Sequence of chain 1.B:
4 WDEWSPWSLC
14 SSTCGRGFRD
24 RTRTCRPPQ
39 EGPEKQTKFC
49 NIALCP

The small molecule below binds the protein below.
Small molecule (SMILES): C[C@@H]1OC[C@@H](O)[C@H](O[C@@H]2O[C@H](CO)[C@@H](O)[C@H](O)[C@H]2O)[C@@H]1O

Binding-site contacts:
Ligand atom C6 contacts residue THR16 of chain 1.B at 4.0 Å.
Ligand atom C6 contacts residue CYS17 of chain 1.B at 4.4 Å (hydrophobic).
Ligand atom C4 contacts residue THR16 of chain 1.B at 3.4 Å.
Ligand atom O4 contacts residue THR16 of chain 1.B at 4.3 Å.
Ligand atom C5 contacts residue CYS53 of chain 1.B at 4.2 Å (hydrophobic).
Ligand atom C6 contacts residue CYS17 of chain 1.B at 4.2 Å (hydrophobic).
Ligand atom C2 contacts residue THR16 of chain 1.B at 2.3 Å.
Ligand atom O6 contacts residue CYS17 of chain 1.B at 3.2 Å (h-bond).
Ligand atom O5 contacts residue THR16 of chain 1.B at 2.2 Å (h-bond).
Ligand atom O6 contacts residue SER15 of chain 1.B at 4.0 Å.
Ligand atom O6 contacts residue CYS53 of chain 1.B at 4.4 Å.
Ligand atom C3 contacts residue THR16 of chain 1.B at 2.9 Å.
Ligand atom C5 contacts residue CYS17 of chain 1.B at 4.0 Å (hydrophobic).
Ligand atom O3 contacts residue THR16 of chain 1.B at 4.2 Å.
Ligand atom C3 contacts residue CYS17 of chain 1.B at 4.0 Å (hydrophobic).
Ligand atom O2 contacts residue THR16 of chain 1.B at 2.8 Å (h-bond).
Ligand atom C1 contacts residue THR16 of chain 1.B at 1.4 Å.
Ligand atom O6 contacts residue THR16 of chain 1.B at 4.4 Å.
Ligand atom C1 contacts residue CYS17 of chain 1.B at 4.0 Å (hydrophobic).
Ligand atom C5 contacts residue CYS17 of chain 1.B at 3.9 Å (hydrophobic).
Ligand atom C4 contacts residue CYS17 of chain 1.B at 3.8 Å (hydrophobic).
Ligand atom O5 contacts residue CYS17 of chain 1.B at 4.0 Å.
Ligand atom C5 contacts residue THR16 of chain 1.B at 2.8 Å.